Binding-site contacts:
Ligand atom C17 contacts residue ASP230 of chain 1.C at 3.8 Å.
Ligand atom O05 contacts residue GLY102 of chain 1.C at 3.5 Å (h-bond).
Ligand atom C20 contacts residue PHE231 of chain 1.C at 3.1 Å (hydrophobic).
Ligand atom F02 contacts residue ILE163 of chain 1.C at 3.7 Å.
Ligand atom C22 contacts residue PHE231 of chain 1.C at 3.8 Å (hydrophobic).
Ligand atom O04 contacts residue ASP230 of chain 1.C at 3.7 Å.
Ligand atom C21 contacts residue ASP230 of chain 1.C at 4.1 Å.
Ligand atom C19 contacts residue ASP230 of chain 1.C at 4.1 Å.
Ligand atom C11 contacts residue GLY232 of chain 1.C at 3.8 Å.
Ligand atom N09 contacts residue MG1 of chain 1.G at 3.9 Å.
Ligand atom C15 contacts residue VAL233 of chain 1.C at 3.7 Å (hydrophobic).
Ligand atom N09 contacts residue ASP230 of chain 1.C at 4.1 Å.
Ligand atom C15 contacts residue PHE231 of chain 1.C at 3.2 Å (hydrophobic).
Ligand atom N06 contacts residue PHE231 of chain 1.C at 3.2 Å (h-bond).
Ligand atom N08 contacts residue SER234 of chain 1.C at 2.9 Å (h-bond).
Ligand atom C11 contacts residue PHE231 of chain 1.C at 3.4 Å (hydrophobic).
Ligand atom C23 contacts residue ASP230 of chain 1.C at 3.9 Å.
Ligand atom C25 contacts residue AGS1 of chain 1.I at 3.2 Å.
Ligand atom C10 contacts residue PHE231 of chain 1.C at 3.8 Å (hydrophobic).
Ligand atom N08 contacts residue GLY232 of chain 1.C at 3.5 Å.
Ligand atom I01 contacts residue VAL149 of chain 1.C at 3.7 Å.
Ligand atom C15 contacts residue SER234 of chain 1.C at 4.0 Å.
Ligand atom C16 contacts residue GLY232 of chain 1.C at 3.2 Å.
Ligand atom C22 contacts residue ASP230 of chain 1.C at 3.8 Å.
Ligand atom O03 contacts residue MG1 of chain 1.G at 2.9 Å.
Ligand atom C16 contacts residue PHE231 of chain 1.C at 3.4 Å (hydrophobic).
Ligand atom C17 contacts residue PHE231 of chain 1.C at 4.2 Å (hydrophobic).
Ligand atom C24 contacts residue MG1 of chain 1.G at 3.8 Å.
Ligand atom C18 contacts residue ASP230 of chain 1.C at 3.8 Å.
Ligand atom O05 contacts residue MG1 of chain 1.G at 3.8 Å.
Ligand atom C16 contacts residue SER234 of chain 1.C at 3.4 Å.
Ligand atom C16 contacts residue VAL233 of chain 1.C at 3.2 Å (hydrophobic).
Ligand atom C25 contacts residue MG1 of chain 1.G at 3.6 Å.
Ligand atom O05 contacts residue AGS1 of chain 1.I at 2.5 Å (h-bond).
Ligand atom C12 contacts residue ASP230 of chain 1.C at 3.9 Å.
Ligand atom N08 contacts residue VAL233 of chain 1.C at 2.8 Å (h-bond).
Ligand atom N08 contacts residue PHE231 of chain 1.C at 3.3 Å (h-bond).
Ligand atom C13 contacts residue PHE231 of chain 1.C at 4.1 Å (hydrophobic).
Ligand atom C14 contacts residue ASP230 of chain 1.C at 3.9 Å.
Ligand atom C20 contacts residue ASP230 of chain 1.C at 3.7 Å.

Sequence of chain 1.C:
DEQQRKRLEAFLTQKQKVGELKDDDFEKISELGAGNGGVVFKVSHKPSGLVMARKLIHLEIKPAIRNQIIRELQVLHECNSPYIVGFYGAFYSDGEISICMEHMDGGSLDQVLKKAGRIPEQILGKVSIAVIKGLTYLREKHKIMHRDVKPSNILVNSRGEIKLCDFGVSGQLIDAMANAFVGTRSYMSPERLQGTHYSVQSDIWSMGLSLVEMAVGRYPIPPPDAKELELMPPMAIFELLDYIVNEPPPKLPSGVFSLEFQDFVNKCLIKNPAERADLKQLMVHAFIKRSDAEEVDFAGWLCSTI

This protein binds this small molecule.
Small molecule (SMILES): O=C(NOCCO)c1ccc2cncn2c1Nc1ccc(I)cc1F